Sequence of chain 1.A:
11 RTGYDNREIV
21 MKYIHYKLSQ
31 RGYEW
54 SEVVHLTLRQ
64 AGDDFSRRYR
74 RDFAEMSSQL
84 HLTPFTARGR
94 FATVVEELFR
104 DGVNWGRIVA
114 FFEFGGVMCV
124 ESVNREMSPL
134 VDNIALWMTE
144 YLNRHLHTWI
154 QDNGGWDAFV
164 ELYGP

A protein and the small-molecule ligand that binds it are described below.
Small molecule (SMILES): O=C(NS(=O)(=O)c1ccc(NCC2CCOCC2)c([N+](=O)[O-])c1)c1ccc(-c2ccc(N3CCC[C@H]3c3ccccc3Cl)cc2)cc1Oc1cnc2[nH]ccc2c1

Binding-site contacts:
Ligand atom N2 contacts residue TYR166 of chain 1.A at 3.5 Å.
Ligand atom N5 contacts residue ASP67 of chain 1.A at 2.8 Å (salt-bridge).
Ligand atom C2 contacts residue GLY109 of chain 1.A at 3.4 Å.
Ligand atom C9 contacts residue ASP67 of chain 1.A at 3.5 Å.
Ligand atom C31 contacts residue PHE68 of chain 1.A at 3.6 Å (hydrophobic).
Ligand atom C33 contacts residue ASP75 of chain 1.A at 3.5 Å.
Ligand atom C24 contacts residue PHE68 of chain 1.A at 3.7 Å (hydrophobic).
Ligand atom O7 contacts residue TYR72 of chain 1.A at 3.6 Å.
Ligand atom C25 contacts residue PHE68 of chain 1.A at 3.6 Å (hydrophobic).
Ligand atom C6 contacts residue TYR166 of chain 1.A at 3.4 Å (hydrophobic).
Ligand atom C31 contacts residue TYR72 of chain 1.A at 3.7 Å (hydrophobic).
Ligand atom C30 contacts residue PHE68 of chain 1.A at 3.6 Å (hydrophobic).
Ligand atom O1 contacts residue GLY109 of chain 1.A at 3.5 Å (h-bond).
Ligand atom C34 contacts residue ASP75 of chain 1.A at 3.5 Å.
Ligand atom O6 contacts residue ASN107 of chain 1.A at 2.9 Å (h-bond).
Ligand atom C32 contacts residue TYR72 of chain 1.A at 3.6 Å (hydrophobic).
Ligand atom N1 contacts residue TYR166 of chain 1.A at 3.5 Å.
Ligand atom C16 contacts residue ARG110 of chain 1.A at 3.7 Å.
Ligand atom C41 contacts residue VAL97 of chain 1.A at 3.5 Å (hydrophobic).
Ligand atom O2 contacts residue ALA64 of chain 1.A at 3.5 Å.
Ligand atom C2 contacts residue TYR166 of chain 1.A at 3.6 Å (hydrophobic).
Ligand atom O5 contacts residue GLY109 of chain 1.A at 3.1 Å (h-bond).
Ligand atom C35 contacts residue PHE76 of chain 1.A at 3.6 Å (hydrophobic).
Ligand atom C28 contacts residue ALA113 of chain 1.A at 3.7 Å (hydrophobic).
Ligand atom O2 contacts residue TYR166 of chain 1.A at 3.4 Å.
Ligand atom C3 contacts residue TYR166 of chain 1.A at 3.6 Å (hydrophobic).
Ligand atom C18 contacts residue TYR72 of chain 1.A at 3.5 Å (hydrophobic).
Ligand atom N3 contacts residue GLY109 of chain 1.A at 3.5 Å.
Ligand atom O1 contacts residue PHE162 of chain 1.A at 3.4 Å.
Ligand atom C29 contacts residue PHE68 of chain 1.A at 3.8 Å (hydrophobic).
Ligand atom C23 contacts residue ALA64 of chain 1.A at 3.3 Å (hydrophobic).
Ligand atom O1 contacts residue TYR166 of chain 1.A at 3.5 Å.
Ligand atom CL1 contacts residue PHE117 of chain 1.A at 3.7 Å.
Ligand atom O1 contacts residue VAL112 of chain 1.A at 3.5 Å.
Ligand atom O5 contacts residue ASN107 of chain 1.A at 3.5 Å (h-bond).
Ligand atom C13 contacts residue ASN107 of chain 1.A at 3.7 Å.
Ligand atom O1 contacts residue TRP108 of chain 1.A at 3.3 Å.
Ligand atom C1 contacts residue TYR166 of chain 1.A at 3.5 Å (hydrophobic).
Ligand atom C11 contacts residue TYR166 of chain 1.A at 3.7 Å (hydrophobic).
Ligand atom C41 contacts residue LEU101 of chain 1.A at 3.6 Å (hydrophobic).